Binding-site contacts:
Ligand atom N2 contacts residue GLU45 of chain 1.B at 2.8 Å (salt-bridge).
Ligand atom C3 contacts residue GLU45 of chain 1.B at 3.8 Å.
Ligand atom O7 contacts residue ASN69 of chain 1.B at 3.3 Å (h-bond).
Ligand atom C2 contacts residue ASN69 of chain 1.B at 2.3 Å.
Ligand atom C7 contacts residue GLU45 of chain 1.B at 3.8 Å.
Ligand atom N2 contacts residue ASN69 of chain 1.B at 2.8 Å (h-bond).
Ligand atom C1 contacts residue ASN69 of chain 1.B at 1.4 Å.
Ligand atom C3 contacts residue ASN69 of chain 1.B at 3.7 Å.
Ligand atom O5 contacts residue ASN69 of chain 1.B at 2.4 Å (h-bond).
Ligand atom O3 contacts residue GLU45 of chain 1.B at 4.4 Å.
Ligand atom C5 contacts residue ASN69 of chain 1.B at 3.6 Å.
Ligand atom C7 contacts residue ASN69 of chain 1.B at 3.3 Å.
Ligand atom C8 contacts residue GLU45 of chain 1.B at 3.8 Å.
Ligand atom C4 contacts residue ASN69 of chain 1.B at 4.1 Å.
Ligand atom C1 contacts residue GLU45 of chain 1.B at 3.9 Å.
Ligand atom C2 contacts residue GLU45 of chain 1.B at 3.6 Å.

The small molecule below binds the protein below.
Small molecule (SMILES): CC(=O)N[C@@H]1[C@@H](O)[C@H](O)[C@@H](CO)O[C@H]1O

Sequence of chain 1.B:
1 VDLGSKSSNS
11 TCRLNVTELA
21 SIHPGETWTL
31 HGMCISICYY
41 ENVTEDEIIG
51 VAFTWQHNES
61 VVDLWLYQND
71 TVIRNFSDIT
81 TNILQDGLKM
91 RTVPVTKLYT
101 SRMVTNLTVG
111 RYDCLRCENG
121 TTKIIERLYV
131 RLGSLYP